This protein binds this small molecule.
Small molecule (SMILES): CC(=O)N[C@@H]1[C@@H](O)[C@H](O)[C@@H](CO)O[C@H]1O

Binding-site contacts:
Ligand atom C4 contacts residue ASN119 of chain 1.D at 4.2 Å.
Ligand atom C3 contacts residue ASN119 of chain 1.D at 3.8 Å.
Ligand atom C5 contacts residue ASN119 of chain 1.D at 3.7 Å.
Ligand atom O5 contacts residue ASN119 of chain 1.D at 2.4 Å (h-bond).
Ligand atom C7 contacts residue ASN119 of chain 1.D at 4.1 Å.
Ligand atom C1 contacts residue ASN119 of chain 1.D at 1.4 Å.
Ligand atom C2 contacts residue ASN119 of chain 1.D at 2.5 Å.
Ligand atom N2 contacts residue ASN119 of chain 1.D at 2.8 Å (h-bond).

Sequence of chain 1.D:
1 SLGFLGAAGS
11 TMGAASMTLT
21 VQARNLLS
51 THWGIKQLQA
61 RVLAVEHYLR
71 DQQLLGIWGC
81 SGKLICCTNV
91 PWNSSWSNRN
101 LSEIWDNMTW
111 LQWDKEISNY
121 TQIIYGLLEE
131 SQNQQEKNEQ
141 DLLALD